The small molecule below binds the protein below.
Small molecule (SMILES): C=C1CS[C@H]([C@@H](C=O)NC(=O)/C(=N\OC(C)(C)C(=O)O)c2csc(N)n2)N=C1C(=O)O

Sequence of chain 1.C:
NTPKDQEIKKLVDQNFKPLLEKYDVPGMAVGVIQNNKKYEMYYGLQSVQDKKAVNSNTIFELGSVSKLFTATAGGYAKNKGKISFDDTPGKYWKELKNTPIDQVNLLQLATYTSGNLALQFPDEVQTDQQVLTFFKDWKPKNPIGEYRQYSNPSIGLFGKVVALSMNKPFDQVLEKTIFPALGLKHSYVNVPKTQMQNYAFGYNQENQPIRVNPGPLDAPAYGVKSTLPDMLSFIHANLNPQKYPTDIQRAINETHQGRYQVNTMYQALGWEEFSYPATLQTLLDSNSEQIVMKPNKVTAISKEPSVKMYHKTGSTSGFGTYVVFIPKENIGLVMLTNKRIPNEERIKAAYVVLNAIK

Binding-site contacts:
Ligand atom C4' contacts residue ASN345 of chain 1.C at 3.6 Å.
Ligand atom C3' contacts residue VAL294 of chain 1.C at 3.8 Å (hydrophobic).
Ligand atom O12 contacts residue GLN122 of chain 1.C at 3.2 Å (h-bond).
Ligand atom O4A contacts residue ARG342 of chain 1.C at 3.6 Å.
Ligand atom O9 contacts residue GLY65 of chain 1.C at 3.9 Å.
Ligand atom O9 contacts residue GLY316 of chain 1.C at 3.4 Å.
Ligand atom O2A contacts residue LEU121 of chain 1.C at 3.8 Å.
Ligand atom C2 contacts residue LEU121 of chain 1.C at 3.7 Å (hydrophobic).
Ligand atom S16 contacts residue TYR224 of chain 1.C at 3.5 Å.
Ligand atom O4A contacts residue ASN345 of chain 1.C at 2.6 Å (h-bond).
Ligand atom C17 contacts residue THR318 of chain 1.C at 3.9 Å.
Ligand atom N10 contacts residue SER317 of chain 1.C at 3.3 Å (h-bond).
Ligand atom O2A contacts residue GLN122 of chain 1.C at 3.6 Å (h-bond).
Ligand atom O12 contacts residue ASN154 of chain 1.C at 3.1 Å (h-bond).
Ligand atom C2 contacts residue VAL294 of chain 1.C at 3.6 Å (hydrophobic).
Ligand atom C17 contacts residue SER319 of chain 1.C at 3.7 Å.
Ligand atom C14 contacts residue SER317 of chain 1.C at 4.0 Å.
Ligand atom C8 contacts residue SER317 of chain 1.C at 3.7 Å.
Ligand atom N18 contacts residue THR318 of chain 1.C at 4.0 Å.
Ligand atom N18 contacts residue SER319 of chain 1.C at 2.8 Å (h-bond).
Ligand atom O9 contacts residue SER317 of chain 1.C at 2.8 Å (h-bond).
Ligand atom C15 contacts residue TYR224 of chain 1.C at 3.7 Å (hydrophobic).
Ligand atom C6 contacts residue SER66 of chain 1.C at 3.3 Å.
Ligand atom O4B contacts residue SER317 of chain 1.C at 3.5 Å (h-bond).
Ligand atom N19 contacts residue THR318 of chain 1.C at 3.8 Å.
Ligand atom C7 contacts residue SER66 of chain 1.C at 2.5 Å.
Ligand atom C3 contacts residue VAL294 of chain 1.C at 3.9 Å (hydrophobic).
Ligand atom O9 contacts residue SER66 of chain 1.C at 2.3 Å (h-bond).
Ligand atom C4' contacts residue ARG342 of chain 1.C at 3.6 Å.
Ligand atom C11 contacts residue GLN122 of chain 1.C at 4.0 Å.
Ligand atom N19 contacts residue SER319 of chain 1.C at 3.8 Å.
Ligand atom S1 contacts residue TYR152 of chain 1.C at 4.0 Å.
Ligand atom C11 contacts residue SER317 of chain 1.C at 3.8 Å.
Ligand atom C8 contacts residue SER66 of chain 1.C at 1.4 Å.
Ligand atom C6 contacts residue TYR152 of chain 1.C at 3.9 Å (hydrophobic).
Ligand atom N10 contacts residue SER66 of chain 1.C at 3.7 Å.
Ligand atom S1 contacts residue LEU121 of chain 1.C at 3.6 Å.
Ligand atom S16 contacts residue VAL214 of chain 1.C at 3.7 Å.
Ligand atom O4B contacts residue ARG342 of chain 1.C at 2.9 Å (salt-bridge).
Ligand atom C13 contacts residue SER317 of chain 1.C at 3.7 Å.